A protein and the small-molecule ligand that binds it are described below.
Small molecule (SMILES): CC(=O)N[C@H]1[C@H](O[C@H]2[C@H](O)[C@@H](NC(C)=O)CO[C@@H]2CO)O[C@H](CO)[C@@H](O)[C@@H]1O

Sequence of chain 1.A:
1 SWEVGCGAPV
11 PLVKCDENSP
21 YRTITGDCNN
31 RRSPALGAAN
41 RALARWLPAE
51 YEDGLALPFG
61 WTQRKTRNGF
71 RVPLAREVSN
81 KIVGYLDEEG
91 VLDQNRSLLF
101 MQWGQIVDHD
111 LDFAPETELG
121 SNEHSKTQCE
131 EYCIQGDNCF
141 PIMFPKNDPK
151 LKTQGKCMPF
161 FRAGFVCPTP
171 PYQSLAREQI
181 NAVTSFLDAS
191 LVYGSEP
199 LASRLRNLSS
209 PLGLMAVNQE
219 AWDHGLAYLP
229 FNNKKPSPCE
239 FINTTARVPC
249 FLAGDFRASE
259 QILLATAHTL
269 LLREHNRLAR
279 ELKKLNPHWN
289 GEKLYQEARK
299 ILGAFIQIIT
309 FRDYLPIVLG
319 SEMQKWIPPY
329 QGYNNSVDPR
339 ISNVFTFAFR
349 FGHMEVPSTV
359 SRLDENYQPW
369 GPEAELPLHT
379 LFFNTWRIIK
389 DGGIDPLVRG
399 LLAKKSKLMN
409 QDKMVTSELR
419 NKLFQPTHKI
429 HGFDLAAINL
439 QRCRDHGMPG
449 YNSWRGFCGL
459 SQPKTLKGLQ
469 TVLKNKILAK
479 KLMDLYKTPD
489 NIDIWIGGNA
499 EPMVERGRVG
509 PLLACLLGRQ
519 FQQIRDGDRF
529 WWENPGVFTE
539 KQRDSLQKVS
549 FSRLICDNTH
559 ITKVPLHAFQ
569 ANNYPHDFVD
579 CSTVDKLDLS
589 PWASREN

Binding-site contacts:
Ligand atom O7 contacts residue VAL215 of chain 1.A at 3.0 Å (h-bond).
Ligand atom O5 contacts residue SER208 of chain 1.A at 3.8 Å.
Ligand atom O6 contacts residue GLN217 of chain 1.A at 4.3 Å.
Ligand atom C8 contacts residue GLN217 of chain 1.A at 3.5 Å.
Ligand atom C6 contacts residue SER208 of chain 1.A at 4.2 Å.
Ligand atom O7 contacts residue GLN217 of chain 1.A at 3.1 Å (h-bond).
Ligand atom C5 contacts residue SER208 of chain 1.A at 4.3 Å.
Ligand atom C7 contacts residue VAL215 of chain 1.A at 4.0 Å (hydrophobic).
Ligand atom O3 contacts residue GLN217 of chain 1.A at 3.2 Å (h-bond).
Ligand atom C2 contacts residue ASN205 of chain 1.A at 2.4 Å.
Ligand atom O5 contacts residue LEU212 of chain 1.A at 4.3 Å.
Ligand atom O6 contacts residue LEU212 of chain 1.A at 4.0 Å.
Ligand atom C1 contacts residue SER208 of chain 1.A at 4.3 Å.
Ligand atom C8 contacts residue VAL215 of chain 1.A at 4.1 Å (hydrophobic).
Ligand atom C3 contacts residue ASN205 of chain 1.A at 3.8 Å.
Ligand atom O6 contacts residue LEU210 of chain 1.A at 3.8 Å.
Ligand atom C8 contacts residue ALA214 of chain 1.A at 4.2 Å (hydrophobic).
Ligand atom C7 contacts residue ALA214 of chain 1.A at 4.2 Å (hydrophobic).
Ligand atom O7 contacts residue ASN205 of chain 1.A at 3.4 Å (h-bond).
Ligand atom C4 contacts residue ASN205 of chain 1.A at 4.2 Å.
Ligand atom O7 contacts residue MET213 of chain 1.A at 4.4 Å.
Ligand atom C7 contacts residue GLN217 of chain 1.A at 3.1 Å.
Ligand atom O7 contacts residue ALA214 of chain 1.A at 3.5 Å.
Ligand atom N2 contacts residue GLN217 of chain 1.A at 3.6 Å.
Ligand atom C1 contacts residue ASN205 of chain 1.A at 1.4 Å.
Ligand atom C6 contacts residue GLN217 of chain 1.A at 4.4 Å.
Ligand atom C6 contacts residue LEU210 of chain 1.A at 4.4 Å (hydrophobic).
Ligand atom C3 contacts residue GLN217 of chain 1.A at 4.2 Å.
Ligand atom O6 contacts residue SER208 of chain 1.A at 4.3 Å.
Ligand atom N2 contacts residue ASN205 of chain 1.A at 2.9 Å (h-bond).
Ligand atom O5 contacts residue ASN205 of chain 1.A at 2.4 Å (h-bond).
Ligand atom C7 contacts residue ASN205 of chain 1.A at 3.4 Å.
Ligand atom C5 contacts residue ASN205 of chain 1.A at 3.7 Å.
Ligand atom C2 contacts residue GLN217 of chain 1.A at 4.2 Å.